Binding-site contacts:
Ligand atom N1 contacts residue CYS145 of chain 2.A at 4.0 Å.
Ligand atom N1 contacts residue HIS41 of chain 2.A at 4.2 Å.
Ligand atom N1 contacts residue GLY143 of chain 2.A at 4.1 Å.
Ligand atom N contacts residue THR25 of chain 2.A at 4.0 Å.
Ligand atom C9 contacts residue THR26 of chain 2.A at 3.7 Å.
Ligand atom O1 contacts residue THR25 of chain 2.A at 4.3 Å.
Ligand atom O contacts residue THR25 of chain 2.A at 4.4 Å.
Ligand atom C3 contacts residue ASN142 of chain 2.A at 3.7 Å.
Ligand atom C10 contacts residue GLY143 of chain 2.A at 3.7 Å.
Ligand atom C10 contacts residue HIS41 of chain 2.A at 4.2 Å.
Ligand atom C7 contacts residue HIS41 of chain 2.A at 4.0 Å.
Ligand atom C1 contacts residue ASN142 of chain 2.A at 3.4 Å.
Ligand atom O2 contacts residue CYS145 of chain 2.A at 3.0 Å (h-bond).
Ligand atom C11 contacts residue HIS41 of chain 2.A at 3.4 Å.
Ligand atom O2 contacts residue LEU141 of chain 2.A at 4.5 Å.
Ligand atom O2 contacts residue GLY143 of chain 2.A at 2.9 Å (h-bond).
Ligand atom C8 contacts residue LEU27 of chain 2.A at 4.1 Å (hydrophobic).
Ligand atom C7 contacts residue THR25 of chain 2.A at 4.4 Å.
Ligand atom O1 contacts residue THR24 of chain 2.A at 4.2 Å.
Ligand atom C8 contacts residue THR25 of chain 2.A at 4.2 Å.
Ligand atom C11 contacts residue HIS164 of chain 2.A at 4.0 Å.
Ligand atom C11 contacts residue CYS145 of chain 2.A at 1.8 Å (hydrophobic).
Ligand atom O2 contacts residue LEU27 of chain 2.A at 4.4 Å.
Ligand atom C4 contacts residue ASN142 of chain 2.A at 4.2 Å.
Ligand atom C8 contacts residue THR26 of chain 2.A at 3.2 Å.
Ligand atom C8 contacts residue GLY143 of chain 2.A at 3.8 Å.
Ligand atom O2 contacts residue ASN142 of chain 2.A at 3.9 Å.
Ligand atom C10 contacts residue CYS145 of chain 2.A at 2.8 Å (hydrophobic).
Ligand atom C9 contacts residue GLY143 of chain 2.A at 3.9 Å.
Ligand atom C contacts residue ASN142 of chain 2.A at 4.2 Å.
Ligand atom C2 contacts residue ASN142 of chain 2.A at 3.0 Å.
Ligand atom O2 contacts residue SER144 of chain 2.A at 3.3 Å (h-bond).

This small molecule binds to this protein.
Small molecule (SMILES): CC(=O)N1CCN(S(=O)(=O)c2ccccc2F)CC1

Sequence of chain 2.A:
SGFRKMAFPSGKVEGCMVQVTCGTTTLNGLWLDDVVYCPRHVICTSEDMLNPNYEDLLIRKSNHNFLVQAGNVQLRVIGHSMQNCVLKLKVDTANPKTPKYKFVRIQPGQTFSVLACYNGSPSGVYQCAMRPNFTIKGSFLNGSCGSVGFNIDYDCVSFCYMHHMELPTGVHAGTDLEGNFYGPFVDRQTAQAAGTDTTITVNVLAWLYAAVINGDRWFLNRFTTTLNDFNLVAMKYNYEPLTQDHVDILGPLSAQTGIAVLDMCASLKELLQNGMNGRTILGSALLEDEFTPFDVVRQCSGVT